Binding-site contacts:
Ligand atom C3 contacts residue ASP526 of chain 1.A at 3.9 Å.
Ligand atom O5 contacts residue SER479 of chain 1.A at 3.3 Å (h-bond).
Ligand atom C6 contacts residue SER479 of chain 1.A at 3.8 Å.
Ligand atom C2 contacts residue ASP526 of chain 1.A at 3.7 Å.
Ligand atom C7 contacts residue ASN501 of chain 1.A at 3.6 Å.
Ligand atom C4 contacts residue ASN501 of chain 1.A at 4.3 Å.
Ligand atom C8 contacts residue CYS469 of chain 1.A at 3.6 Å (hydrophobic).
Ligand atom O6 contacts residue LYS480 of chain 1.A at 3.8 Å.
Ligand atom O5 contacts residue SER503 of chain 1.A at 4.3 Å.
Ligand atom O6 contacts residue SER407 of chain 1.A at 3.8 Å.
Ligand atom C8 contacts residue SER468 of chain 1.A at 4.2 Å.
Ligand atom O5 contacts residue ASN501 of chain 1.A at 2.4 Å (h-bond).
Ligand atom O5 contacts residue ASP477 of chain 1.A at 4.2 Å.
Ligand atom C5 contacts residue SER479 of chain 1.A at 4.1 Å.
Ligand atom O7 contacts residue ASN501 of chain 1.A at 4.0 Å.
Ligand atom C7 contacts residue CYS469 of chain 1.A at 4.1 Å (hydrophobic).
Ligand atom N2 contacts residue ASP526 of chain 1.A at 2.8 Å (salt-bridge).
Ligand atom O7 contacts residue SER468 of chain 1.A at 3.2 Å.
Ligand atom C7 contacts residue SER468 of chain 1.A at 4.0 Å.
Ligand atom C8 contacts residue ASP526 of chain 1.A at 3.7 Å.
Ligand atom C3 contacts residue ASN501 of chain 1.A at 3.8 Å.
Ligand atom O6 contacts residue SER479 of chain 1.A at 2.8 Å (h-bond).
Ligand atom C5 contacts residue ASN501 of chain 1.A at 3.6 Å.
Ligand atom C7 contacts residue ASP526 of chain 1.A at 3.8 Å.
Ligand atom C1 contacts residue SER479 of chain 1.A at 4.2 Å.
Ligand atom C5 contacts residue SER503 of chain 1.A at 4.3 Å.
Ligand atom N2 contacts residue ASN501 of chain 1.A at 2.8 Å (h-bond).
Ligand atom C6 contacts residue LYS480 of chain 1.A at 3.9 Å.
Ligand atom C2 contacts residue ASN501 of chain 1.A at 2.4 Å.
Ligand atom O7 contacts residue CYS469 of chain 1.A at 3.5 Å (h-bond).
Ligand atom C8 contacts residue TYR524 of chain 1.A at 3.5 Å (hydrophobic).
Ligand atom C1 contacts residue SER503 of chain 1.A at 4.3 Å.
Ligand atom C1 contacts residue ASN501 of chain 1.A at 1.4 Å.
Ligand atom C1 contacts residue ASP526 of chain 1.A at 3.6 Å.

The small molecule below binds the protein below.
Small molecule (SMILES): CC(=O)N[C@@H]1[C@@H](O)[C@H](O)[C@@H](CO)O[C@H]1O

Sequence of chain 1.A:
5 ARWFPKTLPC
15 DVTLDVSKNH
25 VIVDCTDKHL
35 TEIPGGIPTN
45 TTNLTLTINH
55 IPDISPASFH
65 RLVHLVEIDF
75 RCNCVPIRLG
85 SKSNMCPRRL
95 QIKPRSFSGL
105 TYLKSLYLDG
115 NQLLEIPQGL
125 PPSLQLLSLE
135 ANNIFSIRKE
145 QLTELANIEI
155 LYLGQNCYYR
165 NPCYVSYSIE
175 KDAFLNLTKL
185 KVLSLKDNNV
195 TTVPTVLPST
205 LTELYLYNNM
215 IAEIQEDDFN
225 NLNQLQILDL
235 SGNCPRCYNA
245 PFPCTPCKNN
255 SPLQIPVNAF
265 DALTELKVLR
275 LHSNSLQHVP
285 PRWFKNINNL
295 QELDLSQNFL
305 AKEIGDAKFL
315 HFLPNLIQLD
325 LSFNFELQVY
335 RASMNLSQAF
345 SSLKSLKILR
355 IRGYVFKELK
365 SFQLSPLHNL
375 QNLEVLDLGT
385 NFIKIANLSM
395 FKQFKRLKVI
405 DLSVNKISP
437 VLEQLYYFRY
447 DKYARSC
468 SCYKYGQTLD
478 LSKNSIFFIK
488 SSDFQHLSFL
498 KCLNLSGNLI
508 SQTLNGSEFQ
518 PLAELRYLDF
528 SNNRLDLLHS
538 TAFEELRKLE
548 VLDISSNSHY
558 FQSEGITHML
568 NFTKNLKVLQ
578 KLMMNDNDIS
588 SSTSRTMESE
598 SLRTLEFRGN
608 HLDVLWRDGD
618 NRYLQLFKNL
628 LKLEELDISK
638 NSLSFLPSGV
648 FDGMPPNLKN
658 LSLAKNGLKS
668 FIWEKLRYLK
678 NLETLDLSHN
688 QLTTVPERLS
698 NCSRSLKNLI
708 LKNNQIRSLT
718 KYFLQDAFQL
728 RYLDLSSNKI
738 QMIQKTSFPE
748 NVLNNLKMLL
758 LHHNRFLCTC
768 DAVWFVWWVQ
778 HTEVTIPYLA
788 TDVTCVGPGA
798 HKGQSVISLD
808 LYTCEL